Binding-site contacts:
Ligand atom C03 contacts residue TYR102 of chain 1.D at 3.8 Å (hydrophobic).
Ligand atom N20 contacts residue CYS200 of chain 1.D at 3.4 Å (h-bond).
Ligand atom N20 contacts residue ILE127 of chain 1.C at 3.8 Å.
Ligand atom C14 contacts residue ILE127 of chain 1.C at 3.8 Å (hydrophobic).
Ligand atom C25 contacts residue CYS200 of chain 1.D at 3.8 Å (hydrophobic).
Ligand atom C15 contacts residue ASP173 of chain 1.C at 3.6 Å.
Ligand atom C30 contacts residue CYS200 of chain 1.D at 3.8 Å (hydrophobic).
Ligand atom C03 contacts residue TRP156 of chain 1.D at 3.6 Å (hydrophobic).
Ligand atom C06 contacts residue TRP156 of chain 1.D at 3.2 Å (hydrophobic).
Ligand atom C16 contacts residue THR45 of chain 1.C at 3.6 Å.
Ligand atom N19 contacts residue CYS200 of chain 1.D at 3.5 Å (h-bond).
Ligand atom C17 contacts residue TYR64 of chain 1.C at 3.7 Å (hydrophobic).
Ligand atom C36 contacts residue PHE126 of chain 1.C at 3.8 Å (hydrophobic).
Ligand atom C32 contacts residue MET125 of chain 1.C at 3.5 Å (hydrophobic).
Ligand atom C11 contacts residue TYR197 of chain 1.D at 3.9 Å (hydrophobic).
Ligand atom N19 contacts residue CYS199 of chain 1.D at 3.7 Å.
Ligand atom C12 contacts residue TYR64 of chain 1.C at 3.7 Å (hydrophobic).
Ligand atom C29 contacts residue TYR204 of chain 1.D at 3.8 Å (hydrophobic).
Ligand atom N18 contacts residue TRP156 of chain 1.D at 3.7 Å.
Ligand atom C22 contacts residue TRP156 of chain 1.D at 3.5 Å (hydrophobic).
Ligand atom C21 contacts residue ILE127 of chain 1.C at 3.8 Å (hydrophobic).
Ligand atom C01 contacts residue TYR197 of chain 1.D at 3.4 Å (hydrophobic).
Ligand atom C15 contacts residue THR45 of chain 1.C at 3.3 Å.
Ligand atom C31 contacts residue PRO201 of chain 1.D at 3.8 Å (hydrophobic).
Ligand atom C27 contacts residue MET125 of chain 1.C at 3.5 Å (hydrophobic).
Ligand atom C36 contacts residue MET125 of chain 1.C at 3.4 Å (hydrophobic).
Ligand atom C11 contacts residue TYR64 of chain 1.C at 3.8 Å (hydrophobic).
Ligand atom C35 contacts residue MET125 of chain 1.C at 3.6 Å (hydrophobic).
Ligand atom C35 contacts residue PHE126 of chain 1.C at 3.8 Å (hydrophobic).
Ligand atom C16 contacts residue ASP173 of chain 1.C at 3.6 Å.
Ligand atom C04 contacts residue TRP156 of chain 1.D at 3.4 Å (hydrophobic).
Ligand atom C33 contacts residue MET125 of chain 1.C at 3.3 Å (hydrophobic).
Ligand atom C07 contacts residue TRP156 of chain 1.D at 3.3 Å (hydrophobic).
Ligand atom C02 contacts residue TYR102 of chain 1.D at 3.4 Å (hydrophobic).
Ligand atom C28 contacts residue MET125 of chain 1.C at 3.4 Å (hydrophobic).
Ligand atom C26 contacts residue MET125 of chain 1.C at 3.5 Å (hydrophobic).
Ligand atom C22 contacts residue TYR204 of chain 1.D at 3.6 Å (hydrophobic).
Ligand atom C30 contacts residue PRO201 of chain 1.D at 3.8 Å (hydrophobic).
Ligand atom C29 contacts residue CYS200 of chain 1.D at 3.6 Å (hydrophobic).
Ligand atom C34 contacts residue MET125 of chain 1.C at 3.5 Å (hydrophobic).

This protein binds this small molecule.
Small molecule (SMILES): C[N+]1(CCc2ccccc2)[C@@H]2CC[C@H]1CC(n1cc(Cn3c4ccccc4c4ccccc43)nn1)C2

Sequence of chain 1.D:
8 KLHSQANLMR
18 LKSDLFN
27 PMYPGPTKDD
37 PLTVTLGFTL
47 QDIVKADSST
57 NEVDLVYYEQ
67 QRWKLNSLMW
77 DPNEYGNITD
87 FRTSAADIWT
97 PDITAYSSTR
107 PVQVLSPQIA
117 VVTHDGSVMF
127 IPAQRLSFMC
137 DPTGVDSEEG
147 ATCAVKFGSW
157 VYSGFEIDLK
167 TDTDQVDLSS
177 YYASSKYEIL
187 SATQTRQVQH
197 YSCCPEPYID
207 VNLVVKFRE

Sequence of chain 1.C:
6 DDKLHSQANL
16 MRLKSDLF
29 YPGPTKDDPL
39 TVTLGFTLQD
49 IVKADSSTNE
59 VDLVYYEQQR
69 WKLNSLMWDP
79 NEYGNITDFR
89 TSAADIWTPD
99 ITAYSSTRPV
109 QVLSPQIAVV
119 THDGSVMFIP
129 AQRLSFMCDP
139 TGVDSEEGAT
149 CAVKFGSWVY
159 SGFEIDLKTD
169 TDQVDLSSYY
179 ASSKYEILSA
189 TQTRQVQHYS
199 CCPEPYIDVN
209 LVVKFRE